This protein binds this small molecule.
Small molecule (SMILES): OC[C@H]1O[C@H](OC[C@H]2O[C@@H](O[C@@H]3[C@@H](O[C@H]4[C@H](O)[C@@H](OC[C@H]5O[C@H](O)[C@@H](O)[C@@H]5O)O[C@@H]4CO[C@H]4O[C@H](CO)[C@@H](O)[C@@H]4O[C@@H]4O[C@H](CO)[C@@H](O)[C@@H]4O)O[C@H](CO)[C@H]3O)[C@@H](O)[C@@H]2O)[C@@H](O)[C@@H](O)[C@@H]1O

Sequence of chain 1.F:
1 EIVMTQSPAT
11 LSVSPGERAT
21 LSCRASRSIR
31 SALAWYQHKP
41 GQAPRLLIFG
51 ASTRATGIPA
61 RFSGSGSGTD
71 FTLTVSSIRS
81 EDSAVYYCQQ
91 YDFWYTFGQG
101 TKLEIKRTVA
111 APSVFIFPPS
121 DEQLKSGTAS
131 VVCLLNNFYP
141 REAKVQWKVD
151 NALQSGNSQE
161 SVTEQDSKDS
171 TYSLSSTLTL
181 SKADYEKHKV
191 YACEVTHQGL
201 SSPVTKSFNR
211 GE

Sequence of chain 1.E:
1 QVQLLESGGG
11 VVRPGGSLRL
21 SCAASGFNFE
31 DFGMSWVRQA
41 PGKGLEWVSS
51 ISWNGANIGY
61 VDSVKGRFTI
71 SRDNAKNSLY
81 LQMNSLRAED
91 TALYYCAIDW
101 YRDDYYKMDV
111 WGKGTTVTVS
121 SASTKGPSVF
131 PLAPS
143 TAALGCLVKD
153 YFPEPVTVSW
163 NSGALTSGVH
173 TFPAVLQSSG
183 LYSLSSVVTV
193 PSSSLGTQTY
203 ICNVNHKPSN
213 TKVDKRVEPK

Binding-site contacts:
Ligand atom O2 contacts residue ARG27 of chain 1.F at 2.9 Å (salt-bridge).
Ligand atom O5 contacts residue TYR91 of chain 1.F at 2.6 Å (h-bond).
Ligand atom C1 contacts residue TRP94 of chain 1.F at 3.6 Å (hydrophobic).
Ligand atom O5 contacts residue ARG30 of chain 1.F at 3.0 Å (salt-bridge).
Ligand atom C3 contacts residue TYR95 of chain 1.F at 3.8 Å (hydrophobic).
Ligand atom C3 contacts residue ASP99 of chain 1.E at 3.5 Å.
Ligand atom O2 contacts residue TRP94 of chain 1.F at 3.6 Å.
Ligand atom O2 contacts residue PHE93 of chain 1.F at 3.3 Å.
Ligand atom C5 contacts residue ARG102 of chain 1.E at 3.6 Å.
Ligand atom C5 contacts residue TRP100 of chain 1.E at 3.6 Å (hydrophobic).
Ligand atom C1 contacts residue ASN57 of chain 1.E at 3.1 Å.
Ligand atom O4 contacts residue ASN57 of chain 1.E at 3.5 Å (h-bond).
Ligand atom O5 contacts residue ASN57 of chain 1.E at 3.4 Å (h-bond).
Ligand atom O3 contacts residue SER52 of chain 1.E at 3.5 Å.
Ligand atom O4 contacts residue ASN57 of chain 1.E at 3.2 Å (h-bond).
Ligand atom C5 contacts residue TRP100 of chain 1.E at 3.7 Å (hydrophobic).
Ligand atom C5 contacts residue ASP103 of chain 1.E at 3.4 Å.
Ligand atom O3 contacts residue GLY33 of chain 1.E at 3.6 Å.
Ligand atom C2 contacts residue TYR95 of chain 1.F at 3.7 Å (hydrophobic).
Ligand atom O5 contacts residue TYR95 of chain 1.F at 3.8 Å.
Ligand atom O3 contacts residue ASP99 of chain 1.E at 2.6 Å (salt-bridge).
Ligand atom C5 contacts residue ARG30 of chain 1.F at 3.3 Å.
Ligand atom C4 contacts residue ASP92 of chain 1.F at 3.4 Å.
Ligand atom O3 contacts residue TRP94 of chain 1.F at 3.4 Å (h-bond).
Ligand atom O4 contacts residue TRP94 of chain 1.F at 2.9 Å (h-bond).
Ligand atom O2 contacts residue SER50 of chain 1.E at 2.8 Å (h-bond).
Ligand atom O3 contacts residue ASP92 of chain 1.F at 3.8 Å.
Ligand atom O5 contacts residue ARG27 of chain 1.F at 3.3 Å (salt-bridge).
Ligand atom C5 contacts residue TRP94 of chain 1.F at 3.7 Å (hydrophobic).
Ligand atom C5 contacts residue TYR91 of chain 1.F at 3.2 Å (hydrophobic).
Ligand atom C4 contacts residue TRP94 of chain 1.F at 3.7 Å (hydrophobic).
Ligand atom O5 contacts residue TRP100 of chain 1.E at 2.8 Å (h-bond).
Ligand atom O2 contacts residue TYR95 of chain 1.F at 2.6 Å (h-bond).
Ligand atom C4 contacts residue SER52 of chain 1.E at 3.7 Å.
Ligand atom O5 contacts residue ASP103 of chain 1.E at 2.6 Å (salt-bridge).
Ligand atom C1 contacts residue ASN57 of chain 1.E at 3.6 Å.
Ligand atom O5 contacts residue ASP92 of chain 1.F at 3.2 Å (salt-bridge).
Ligand atom C4 contacts residue TYR91 of chain 1.F at 3.6 Å (hydrophobic).
Ligand atom C5 contacts residue TYR95 of chain 1.F at 3.6 Å (hydrophobic).
Ligand atom C2 contacts residue SER50 of chain 1.E at 3.4 Å.